Binding-site contacts:
Ligand atom CAI contacts residue LEU92 of chain 1.A at 3.6 Å (hydrophobic).
Ligand atom N1 contacts residue ALA47 of chain 1.A at 3.5 Å.
Ligand atom CAI contacts residue LYS49 of chain 1.A at 3.6 Å.
Ligand atom N1 contacts residue GLN95 of chain 1.A at 4.0 Å.
Ligand atom C2 contacts residue MET97 of chain 1.A at 3.4 Å (hydrophobic).
Ligand atom CAZ contacts residue CYS101 of chain 1.A at 3.7 Å (hydrophobic).
Ligand atom NBD contacts residue LEU148 of chain 1.A at 4.0 Å.
Ligand atom CAH contacts residue ALA47 of chain 1.A at 3.6 Å (hydrophobic).
Ligand atom CAF contacts residue GLU66 of chain 1.A at 3.5 Å.
Ligand atom CAJ contacts residue MET94 of chain 1.A at 3.7 Å (hydrophobic).
Ligand atom NBD contacts residue ALA47 of chain 1.A at 3.5 Å.
Ligand atom CAD contacts residue MET94 of chain 1.A at 3.7 Å (hydrophobic).
Ligand atom CAG contacts residue MET94 of chain 1.A at 3.9 Å (hydrophobic).
Ligand atom CBB contacts residue CYS101 of chain 1.A at 2.5 Å (hydrophobic).
Ligand atom N3 contacts residue LEU22 of chain 1.A at 3.8 Å.
Ligand atom CAA contacts residue THR158 of chain 1.A at 3.2 Å.
Ligand atom CAB contacts residue THR158 of chain 1.A at 3.7 Å.
Ligand atom CBC contacts residue CYS101 of chain 1.A at 1.6 Å (hydrophobic).
Ligand atom NBD contacts residue GLN95 of chain 1.A at 3.3 Å (h-bond).
Ligand atom CBC contacts residue ASP104 of chain 1.A at 3.4 Å.
Ligand atom CAG contacts residue VAL30 of chain 1.A at 4.0 Å (hydrophobic).
Ligand atom C2 contacts residue LEU22 of chain 1.A at 3.8 Å (hydrophobic).
Ligand atom C6 contacts residue ALA47 of chain 1.A at 3.6 Å (hydrophobic).
Ligand atom CAH contacts residue MET94 of chain 1.A at 3.6 Å (hydrophobic).
Ligand atom C6 contacts residue LEU148 of chain 1.A at 4.0 Å (hydrophobic).
Ligand atom CAF contacts residue MET94 of chain 1.A at 3.8 Å (hydrophobic).
Ligand atom CAT contacts residue VAL30 of chain 1.A at 3.9 Å (hydrophobic).
Ligand atom CAI contacts residue ALA47 of chain 1.A at 4.0 Å (hydrophobic).
Ligand atom OBA contacts residue ASP104 of chain 1.A at 4.0 Å.
Ligand atom CAE contacts residue MET94 of chain 1.A at 3.4 Å (hydrophobic).
Ligand atom CBB contacts residue ARG145 of chain 1.A at 3.8 Å.
Ligand atom CAH contacts residue ILE48 of chain 1.A at 3.9 Å (hydrophobic).
Ligand atom CAH contacts residue LYS49 of chain 1.A at 3.8 Å.
Ligand atom CAF contacts residue THR158 of chain 1.A at 4.0 Å.
Ligand atom CAG contacts residue ALA47 of chain 1.A at 3.8 Å (hydrophobic).
Ligand atom C5 contacts residue LEU148 of chain 1.A at 4.0 Å (hydrophobic).
Ligand atom N1 contacts residue MET97 of chain 1.A at 3.3 Å (h-bond).
Ligand atom CAI contacts residue MET94 of chain 1.A at 3.6 Å (hydrophobic).
Ligand atom CAB contacts residue LEU148 of chain 1.A at 4.0 Å (hydrophobic).
Ligand atom NBD contacts residue MET94 of chain 1.A at 3.3 Å (h-bond).

A small-molecule ligand and the protein it binds are described below.
Small molecule (SMILES): C=CC(=O)N1CCC[C@@H](n2nc(-c3cccc4ccccc34)c3c(N)ncnc32)C1

Sequence of chain 1.A:
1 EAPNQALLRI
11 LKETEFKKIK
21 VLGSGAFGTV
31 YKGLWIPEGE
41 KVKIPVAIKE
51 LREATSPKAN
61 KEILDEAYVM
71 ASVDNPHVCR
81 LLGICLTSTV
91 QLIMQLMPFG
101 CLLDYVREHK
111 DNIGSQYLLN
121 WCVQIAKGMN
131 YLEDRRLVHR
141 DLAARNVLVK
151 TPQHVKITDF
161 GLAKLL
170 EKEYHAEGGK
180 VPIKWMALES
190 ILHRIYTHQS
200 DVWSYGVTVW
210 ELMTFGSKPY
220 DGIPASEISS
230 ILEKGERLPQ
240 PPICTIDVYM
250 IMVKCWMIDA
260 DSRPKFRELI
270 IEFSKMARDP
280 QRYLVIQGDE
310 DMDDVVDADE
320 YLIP